Binding-site contacts:
Ligand atom C10 contacts residue ALA61 of chain 1.H at 3.4 Å (hydrophobic).
Ligand atom C6 contacts residue THR176 of chain 1.H at 3.9 Å.
Ligand atom C6 contacts residue ASP177 of chain 1.H at 3.8 Å.
Ligand atom C19 contacts residue LEU40 of chain 1.H at 3.7 Å (hydrophobic).
Ligand atom C4 contacts residue VAL48 of chain 1.H at 3.7 Å (hydrophobic).
Ligand atom C20 contacts residue LEU111 of chain 1.H at 3.7 Å (hydrophobic).
Ligand atom O26 contacts residue LYS63 of chain 1.H at 3.3 Å (salt-bridge).
Ligand atom C19 contacts residue LEU111 of chain 1.H at 3.5 Å (hydrophobic).
Ligand atom N16 contacts residue CYS110 of chain 1.H at 3.9 Å.
Ligand atom C11 contacts residue ALA61 of chain 1.H at 3.8 Å (hydrophobic).
Ligand atom C21 contacts residue ASP112 of chain 1.H at 3.6 Å.
Ligand atom C12 contacts residue LEU163 of chain 1.H at 3.6 Å (hydrophobic).
Ligand atom C21 contacts residue LEU111 of chain 1.H at 3.8 Å (hydrophobic).
Ligand atom N7 contacts residue ASP177 of chain 1.H at 3.3 Å (salt-bridge).
Ligand atom C4 contacts residue THR176 of chain 1.H at 3.8 Å.
Ligand atom C3 contacts residue VAL48 of chain 1.H at 3.8 Å (hydrophobic).
Ligand atom N15 contacts residue LEU111 of chain 1.H at 3.0 Å (h-bond).
Ligand atom N16 contacts residue LEU111 of chain 1.H at 3.6 Å.
Ligand atom N16 contacts residue ASP112 of chain 1.H at 3.4 Å.
Ligand atom C8 contacts residue ASP177 of chain 1.H at 3.7 Å.
Ligand atom C10 contacts residue LEU111 of chain 1.H at 3.5 Å (hydrophobic).
Ligand atom C8 contacts residue LEU42 of chain 1.H at 3.8 Å (hydrophobic).
Ligand atom C17 contacts residue CYS110 of chain 1.H at 3.6 Å (hydrophobic).
Ligand atom O26 contacts residue ASP177 of chain 1.H at 3.4 Å (salt-bridge).
Ligand atom C17 contacts residue LEU40 of chain 1.H at 3.7 Å (hydrophobic).
Ligand atom N16 contacts residue LEU40 of chain 1.H at 3.5 Å.
Ligand atom C8 contacts residue ASN161 of chain 1.H at 3.3 Å.
Ligand atom C22 contacts residue ASP112 of chain 1.H at 3.8 Å.
Ligand atom N1 contacts residue LEU163 of chain 1.H at 3.7 Å.
Ligand atom C2 contacts residue LEU163 of chain 1.H at 3.8 Å (hydrophobic).
Ligand atom C21 contacts residue LEU40 of chain 1.H at 3.6 Å (hydrophobic).
Ligand atom N15 contacts residue ALA61 of chain 1.H at 3.8 Å.
Ligand atom C3 contacts residue MET108 of chain 1.H at 3.7 Å (hydrophobic).
Ligand atom C18 contacts residue LEU111 of chain 1.H at 3.3 Å (hydrophobic).
Ligand atom N7 contacts residue GLY43 of chain 1.H at 3.7 Å.
Ligand atom C10 contacts residue GLU109 of chain 1.H at 3.2 Å.
Ligand atom C17 contacts residue ASP112 of chain 1.H at 3.9 Å.
Ligand atom C17 contacts residue LEU111 of chain 1.H at 3.4 Å (hydrophobic).
Ligand atom C14 contacts residue LEU111 of chain 1.H at 3.9 Å (hydrophobic).
Ligand atom C13 contacts residue LEU163 of chain 1.H at 3.4 Å (hydrophobic).

Sequence of chain 1.H:
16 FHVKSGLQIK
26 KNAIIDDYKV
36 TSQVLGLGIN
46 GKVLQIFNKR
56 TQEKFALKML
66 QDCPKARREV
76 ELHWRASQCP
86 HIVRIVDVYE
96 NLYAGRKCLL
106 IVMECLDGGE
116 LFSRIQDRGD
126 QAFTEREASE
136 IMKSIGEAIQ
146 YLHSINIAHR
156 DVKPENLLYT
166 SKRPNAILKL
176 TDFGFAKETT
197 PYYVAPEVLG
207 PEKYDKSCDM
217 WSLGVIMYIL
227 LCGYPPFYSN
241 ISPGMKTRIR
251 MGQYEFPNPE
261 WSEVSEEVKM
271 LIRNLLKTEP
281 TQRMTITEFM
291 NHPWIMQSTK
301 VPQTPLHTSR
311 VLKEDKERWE

This protein binds this small molecule.
Small molecule (SMILES): O=C1NCCc2[nH]c(-c3ccnc(-c4cnc5ccccc5c4)c3)cc21